Binding-site contacts:
Ligand atom N contacts residue GLY229 of chain 1.C at 2.8 Å (h-bond).
Ligand atom C contacts residue ARG129 of chain 1.C at 3.4 Å.
Ligand atom CB contacts residue GLY229 of chain 1.C at 3.9 Å.
Ligand atom OE2 contacts residue PHE230 of chain 1.C at 4.3 Å.
Ligand atom CA contacts residue GLY229 of chain 1.C at 3.9 Å.
Ligand atom O contacts residue ARG129 of chain 1.C at 2.7 Å (salt-bridge).
Ligand atom CD contacts residue GLY229 of chain 1.C at 3.9 Å.
Ligand atom OE2 contacts residue THR232 of chain 1.C at 3.8 Å.
Ligand atom N contacts residue GLY228 of chain 1.C at 3.7 Å.
Ligand atom OE1 contacts residue ASN231 of chain 1.C at 2.9 Å (h-bond).
Ligand atom OE1 contacts residue PHE230 of chain 1.C at 3.4 Å (h-bond).
Ligand atom OE1 contacts residue GLY229 of chain 1.C at 3.7 Å.
Ligand atom OXT contacts residue ARG129 of chain 1.C at 3.5 Å (salt-bridge).
Ligand atom OE2 contacts residue ASN231 of chain 1.C at 3.4 Å.
Ligand atom CD contacts residue ASN231 of chain 1.C at 3.6 Å.
Ligand atom CD contacts residue PHE230 of chain 1.C at 4.0 Å (hydrophobic).
Ligand atom OE2 contacts residue GLY229 of chain 1.C at 3.8 Å.

Sequence of chain 1.C:
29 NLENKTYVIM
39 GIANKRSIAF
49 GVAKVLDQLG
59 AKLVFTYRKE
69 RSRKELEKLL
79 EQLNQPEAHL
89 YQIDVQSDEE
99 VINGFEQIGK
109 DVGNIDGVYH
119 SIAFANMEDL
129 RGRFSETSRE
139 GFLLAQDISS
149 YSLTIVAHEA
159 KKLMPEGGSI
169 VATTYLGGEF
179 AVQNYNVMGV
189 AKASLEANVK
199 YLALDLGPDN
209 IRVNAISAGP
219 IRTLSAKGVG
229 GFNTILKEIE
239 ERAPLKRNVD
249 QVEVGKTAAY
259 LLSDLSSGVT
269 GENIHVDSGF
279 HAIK

The protein below binds the small molecule below.
Small molecule (SMILES): N[C@@H](CCC(=O)O)C(=O)O